A protein and the small-molecule ligand that binds it are described below.
Small molecule (SMILES): CC(=O)N[C@H]1[C@H](O[C@H]2[C@H](O)[C@@H](NC(C)=O)CO[C@@H]2CO)O[C@H](CO)[C@@H](O)[C@@H]1O

Sequence of chain 1.B:
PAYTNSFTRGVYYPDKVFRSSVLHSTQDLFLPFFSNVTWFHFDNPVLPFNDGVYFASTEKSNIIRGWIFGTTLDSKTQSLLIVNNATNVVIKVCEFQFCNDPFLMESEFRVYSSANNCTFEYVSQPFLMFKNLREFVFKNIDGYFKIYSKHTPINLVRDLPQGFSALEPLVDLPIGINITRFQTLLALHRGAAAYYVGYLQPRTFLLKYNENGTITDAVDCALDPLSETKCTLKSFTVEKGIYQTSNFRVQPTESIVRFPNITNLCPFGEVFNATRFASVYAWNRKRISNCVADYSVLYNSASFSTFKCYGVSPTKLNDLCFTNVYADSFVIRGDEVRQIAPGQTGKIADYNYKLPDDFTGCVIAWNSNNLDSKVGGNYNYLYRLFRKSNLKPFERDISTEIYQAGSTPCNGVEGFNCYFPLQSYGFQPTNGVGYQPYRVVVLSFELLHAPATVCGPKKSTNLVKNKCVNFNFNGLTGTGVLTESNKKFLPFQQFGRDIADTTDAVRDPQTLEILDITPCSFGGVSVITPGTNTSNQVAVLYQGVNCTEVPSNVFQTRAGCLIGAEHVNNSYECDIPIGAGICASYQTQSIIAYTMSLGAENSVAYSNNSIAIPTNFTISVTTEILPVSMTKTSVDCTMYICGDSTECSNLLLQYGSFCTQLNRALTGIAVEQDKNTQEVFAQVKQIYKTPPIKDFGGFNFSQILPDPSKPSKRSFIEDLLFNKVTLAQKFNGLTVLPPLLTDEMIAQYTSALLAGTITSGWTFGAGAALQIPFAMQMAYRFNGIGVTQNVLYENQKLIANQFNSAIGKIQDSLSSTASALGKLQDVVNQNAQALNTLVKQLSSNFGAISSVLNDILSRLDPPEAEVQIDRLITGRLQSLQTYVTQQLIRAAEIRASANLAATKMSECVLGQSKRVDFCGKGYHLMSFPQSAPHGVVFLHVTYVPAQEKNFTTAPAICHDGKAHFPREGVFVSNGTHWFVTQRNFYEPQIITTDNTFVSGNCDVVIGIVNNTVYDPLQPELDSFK

Binding-site contacts:
Ligand atom O6 contacts residue THR719 of chain 1.B at 4.4 Å.
Ligand atom C5 contacts residue LEU922 of chain 1.B at 3.9 Å (hydrophobic).
Ligand atom C6 contacts residue GLN926 of chain 1.B at 3.7 Å.
Ligand atom N2 contacts residue ASN717 of chain 1.B at 2.9 Å (h-bond).
Ligand atom C4 contacts residue ASN717 of chain 1.B at 4.2 Å.
Ligand atom C2 contacts residue ASN717 of chain 1.B at 2.5 Å.
Ligand atom O5 contacts residue ASN717 of chain 1.B at 2.4 Å (h-bond).
Ligand atom N2 contacts residue LEU922 of chain 1.B at 3.9 Å.
Ligand atom C5 contacts residue GLN926 of chain 1.B at 4.4 Å.
Ligand atom O6 contacts residue PHE718 of chain 1.B at 4.3 Å.
Ligand atom O7 contacts residue ASN717 of chain 1.B at 3.7 Å.
Ligand atom C3 contacts residue ASN717 of chain 1.B at 3.8 Å.
Ligand atom C6 contacts residue LEU922 of chain 1.B at 3.9 Å (hydrophobic).
Ligand atom O6 contacts residue GLN926 of chain 1.B at 2.5 Å (h-bond).
Ligand atom C2 contacts residue GLN1071 of chain 1.B at 3.9 Å.
Ligand atom C5 contacts residue ASN717 of chain 1.B at 3.7 Å.
Ligand atom C7 contacts residue LEU922 of chain 1.B at 4.1 Å (hydrophobic).
Ligand atom C8 contacts residue LEU922 of chain 1.B at 3.8 Å (hydrophobic).
Ligand atom O6 contacts residue LEU922 of chain 1.B at 4.0 Å.
Ligand atom O4 contacts residue LEU922 of chain 1.B at 3.9 Å.
Ligand atom C1 contacts residue GLN1071 of chain 1.B at 4.0 Å.
Ligand atom C7 contacts residue ASN717 of chain 1.B at 3.5 Å.
Ligand atom C1 contacts residue ASN717 of chain 1.B at 1.4 Å.
Ligand atom N2 contacts residue GLN1071 of chain 1.B at 3.7 Å.